Binding-site contacts:
Ligand atom C2 contacts residue THR70 of chain 1.F at 4.4 Å.
Ligand atom N2 contacts residue THR70 of chain 1.F at 3.4 Å (h-bond).
Ligand atom C7 contacts residue THR70 of chain 1.F at 4.0 Å.
Ligand atom C6 contacts residue ASN21 of chain 1.F at 3.3 Å.
Ligand atom C1 contacts residue ASN21 of chain 1.F at 1.4 Å.
Ligand atom C3 contacts residue ASN21 of chain 1.F at 3.9 Å.
Ligand atom C8 contacts residue THR70 of chain 1.F at 4.3 Å.
Ligand atom O6 contacts residue ASN21 of chain 1.F at 3.3 Å (h-bond).
Ligand atom C2 contacts residue ASN21 of chain 1.F at 2.8 Å.
Ligand atom O5 contacts residue ASN21 of chain 1.F at 2.4 Å (h-bond).
Ligand atom C5 contacts residue ASN21 of chain 1.F at 3.2 Å.
Ligand atom O7 contacts residue ASN21 of chain 1.F at 3.5 Å (h-bond).
Ligand atom C7 contacts residue ASN21 of chain 1.F at 3.4 Å.
Ligand atom C4 contacts residue ASN21 of chain 1.F at 3.9 Å.
Ligand atom N2 contacts residue ASN21 of chain 1.F at 3.0 Å (h-bond).
Ligand atom C1 contacts residue THR70 of chain 1.F at 4.2 Å.

Sequence of chain 1.F:
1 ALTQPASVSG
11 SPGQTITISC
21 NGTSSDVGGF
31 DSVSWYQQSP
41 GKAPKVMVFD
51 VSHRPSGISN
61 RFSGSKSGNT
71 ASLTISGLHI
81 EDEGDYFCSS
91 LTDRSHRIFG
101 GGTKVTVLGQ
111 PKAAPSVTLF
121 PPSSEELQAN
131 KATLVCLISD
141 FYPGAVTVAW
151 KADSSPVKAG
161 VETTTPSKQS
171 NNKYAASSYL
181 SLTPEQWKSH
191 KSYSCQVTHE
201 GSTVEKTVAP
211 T

The small molecule below binds the protein below.
Small molecule (SMILES): CC(=O)N[C@@H]1[C@@H](O)[C@H](O)[C@@H](CO)O[C@H]1O